Binding-site contacts:
Ligand atom C2 contacts residue GLN305 of chain 1.B at 3.3 Å.
Ligand atom C3 contacts residue ILE272 of chain 1.B at 3.9 Å (hydrophobic).
Ligand atom C13 contacts residue MET209 of chain 1.B at 3.7 Å (hydrophobic).
Ligand atom C5 contacts residue PHE308 of chain 1.B at 3.8 Å (hydrophobic).
Ligand atom C6 contacts residue ILE272 of chain 1.B at 3.9 Å (hydrophobic).
Ligand atom O4 contacts residue THR269 of chain 1.B at 2.9 Å (h-bond).
Ligand atom O4 contacts residue ASN257 of chain 1.B at 3.8 Å.
Ligand atom C6 contacts residue PHE308 of chain 1.B at 3.4 Å (hydrophobic).
Ligand atom C9 contacts residue PHE308 of chain 1.B at 3.4 Å (hydrophobic).
Ligand atom C4 contacts residue TYR95 of chain 1.B at 4.0 Å (hydrophobic).
Ligand atom O3 contacts residue MET273 of chain 1.B at 3.7 Å.
Ligand atom C7 contacts residue ILE272 of chain 1.B at 4.0 Å (hydrophobic).
Ligand atom O5 contacts residue MET209 of chain 1.B at 3.8 Å.
Ligand atom C14 contacts residue MET209 of chain 1.B at 3.8 Å (hydrophobic).
Ligand atom C19 contacts residue EDO1 of chain 1.K at 3.2 Å.
Ligand atom O2 contacts residue MET293 of chain 1.B at 3.7 Å.
Ligand atom O4 contacts residue TRP268 of chain 1.B at 3.5 Å.
Ligand atom O3 contacts residue ILE272 of chain 1.B at 4.0 Å.
Ligand atom O3 contacts residue PHE308 of chain 1.B at 3.7 Å.
Ligand atom C20 contacts residue MET293 of chain 1.B at 3.7 Å (hydrophobic).
Ligand atom C4 contacts residue ASN257 of chain 1.B at 3.2 Å.
Ligand atom C1 contacts residue PHE308 of chain 1.B at 3.6 Å (hydrophobic).
Ligand atom O6 contacts residue MET209 of chain 1.B at 3.5 Å.
Ligand atom C2 contacts residue THR269 of chain 1.B at 3.6 Å.
Ligand atom O3 contacts residue GLN305 of chain 1.B at 2.9 Å (h-bond).
Ligand atom C18 contacts residue EDO1 of chain 1.K at 4.0 Å.
Ligand atom O2 contacts residue PHE276 of chain 1.B at 3.6 Å.
Ligand atom C11 contacts residue PHE308 of chain 1.B at 3.7 Å (hydrophobic).
Ligand atom O1 contacts residue TYR95 of chain 1.B at 3.4 Å (h-bond).
Ligand atom C1 contacts residue ILE272 of chain 1.B at 3.6 Å (hydrophobic).
Ligand atom O2 contacts residue PHE308 of chain 1.B at 3.8 Å.
Ligand atom C3 contacts residue THR269 of chain 1.B at 3.7 Å.
Ligand atom C1 contacts residue GLN305 of chain 1.B at 3.7 Å.
Ligand atom O4 contacts residue TYR265 of chain 1.B at 3.4 Å.
Ligand atom C2 contacts residue ILE272 of chain 1.B at 3.6 Å (hydrophobic).
Ligand atom C7 contacts residue PHE308 of chain 1.B at 4.0 Å (hydrophobic).
Ligand atom C18 contacts residue MET293 of chain 1.B at 4.0 Å (hydrophobic).
Ligand atom C19 contacts residue PRO292 of chain 1.B at 3.6 Å (hydrophobic).
Ligand atom C8 contacts residue PHE308 of chain 1.B at 3.6 Å (hydrophobic).
Ligand atom O1 contacts residue ASN257 of chain 1.B at 4.0 Å.

Sequence of chain 1.B:
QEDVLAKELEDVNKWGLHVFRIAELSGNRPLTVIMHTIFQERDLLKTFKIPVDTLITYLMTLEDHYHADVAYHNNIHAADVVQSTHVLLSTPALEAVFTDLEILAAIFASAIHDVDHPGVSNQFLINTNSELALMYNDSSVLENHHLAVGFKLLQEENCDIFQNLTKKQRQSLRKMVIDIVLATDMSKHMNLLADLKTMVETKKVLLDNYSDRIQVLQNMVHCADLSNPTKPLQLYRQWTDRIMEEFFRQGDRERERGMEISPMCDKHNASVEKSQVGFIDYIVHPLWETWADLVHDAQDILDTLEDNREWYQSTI

This protein binds this small molecule.
Small molecule (SMILES): CC(C)=CCc1cc(-c2coc3cc(O)cc(O)c3c2=O)cc(O)c1O